This protein binds this small molecule.
Small molecule (SMILES): O[C@H]1[C@H](O)[C@@H](O)CNC[C@@H]1O

Binding-site contacts:
Ligand atom CAH contacts residue ASN234 of chain 1.A at 4.0 Å.
Ligand atom OAB contacts residue CYS342 of chain 1.A at 3.9 Å.
Ligand atom CAK contacts residue PHE246 of chain 1.A at 4.2 Å (hydrophobic).
Ligand atom CAH contacts residue PHE246 of chain 1.A at 3.9 Å (hydrophobic).
Ligand atom CAE contacts residue GLU340 of chain 1.A at 3.8 Å.
Ligand atom OAB contacts residue TRP381 of chain 1.A at 3.3 Å (h-bond).
Ligand atom OAD contacts residue PHE128 of chain 1.A at 3.1 Å.
Ligand atom CAE contacts residue GLU235 of chain 1.A at 3.1 Å.
Ligand atom CAI contacts residue CYS342 of chain 1.A at 4.0 Å (hydrophobic).
Ligand atom CAI contacts residue GLU340 of chain 1.A at 3.2 Å.
Ligand atom CAH contacts residue GLU235 of chain 1.A at 3.7 Å.
Ligand atom OAA contacts residue HIS311 of chain 1.A at 3.8 Å.
Ligand atom OAA contacts residue GLU340 of chain 1.A at 3.4 Å (salt-bridge).
Ligand atom NAG contacts residue GLU235 of chain 1.A at 3.2 Å (salt-bridge).
Ligand atom CAF contacts residue CYS342 of chain 1.A at 3.9 Å (hydrophobic).
Ligand atom CAJ contacts residue TRP179 of chain 1.A at 4.0 Å (hydrophobic).
Ligand atom CAH contacts residue TRP179 of chain 1.A at 4.2 Å (hydrophobic).
Ligand atom CAI contacts residue TRP381 of chain 1.A at 3.2 Å (hydrophobic).
Ligand atom OAC contacts residue ASP127 of chain 1.A at 2.7 Å (salt-bridge).
Ligand atom CAF contacts residue GLU340 of chain 1.A at 3.2 Å.
Ligand atom CAK contacts residue TRP381 of chain 1.A at 3.4 Å (hydrophobic).
Ligand atom OAC contacts residue PHE246 of chain 1.A at 3.5 Å.
Ligand atom CAJ contacts residue PHE246 of chain 1.A at 4.1 Å (hydrophobic).
Ligand atom CAK contacts residue GLU340 of chain 1.A at 4.0 Å.
Ligand atom NAG contacts residue GLU340 of chain 1.A at 2.8 Å (salt-bridge).
Ligand atom OAC contacts residue TRP381 of chain 1.A at 3.6 Å.
Ligand atom CAK contacts residue ASP127 of chain 1.A at 3.5 Å.
Ligand atom CAH contacts residue GLU340 of chain 1.A at 3.8 Å.
Ligand atom OAA contacts residue GLU235 of chain 1.A at 3.1 Å.
Ligand atom CAJ contacts residue TRP381 of chain 1.A at 3.7 Å (hydrophobic).
Ligand atom CAE contacts residue PHE246 of chain 1.A at 4.2 Å (hydrophobic).
Ligand atom OAD contacts residue ASP127 of chain 1.A at 2.6 Å (salt-bridge).
Ligand atom OAC contacts residue TRP179 of chain 1.A at 2.9 Å (h-bond).
Ligand atom CAF contacts residue TYR313 of chain 1.A at 3.9 Å (hydrophobic).
Ligand atom OAD contacts residue TRP381 of chain 1.A at 2.9 Å (h-bond).
Ligand atom CAJ contacts residue GLU340 of chain 1.A at 3.6 Å.
Ligand atom OAA contacts residue ASN234 of chain 1.A at 2.9 Å (h-bond).
Ligand atom OAA contacts residue TRP179 of chain 1.A at 4.0 Å.
Ligand atom OAB contacts residue VAL398 of chain 1.A at 3.8 Å.
Ligand atom CAJ contacts residue ASP127 of chain 1.A at 3.9 Å.

Sequence of chain 1.A:
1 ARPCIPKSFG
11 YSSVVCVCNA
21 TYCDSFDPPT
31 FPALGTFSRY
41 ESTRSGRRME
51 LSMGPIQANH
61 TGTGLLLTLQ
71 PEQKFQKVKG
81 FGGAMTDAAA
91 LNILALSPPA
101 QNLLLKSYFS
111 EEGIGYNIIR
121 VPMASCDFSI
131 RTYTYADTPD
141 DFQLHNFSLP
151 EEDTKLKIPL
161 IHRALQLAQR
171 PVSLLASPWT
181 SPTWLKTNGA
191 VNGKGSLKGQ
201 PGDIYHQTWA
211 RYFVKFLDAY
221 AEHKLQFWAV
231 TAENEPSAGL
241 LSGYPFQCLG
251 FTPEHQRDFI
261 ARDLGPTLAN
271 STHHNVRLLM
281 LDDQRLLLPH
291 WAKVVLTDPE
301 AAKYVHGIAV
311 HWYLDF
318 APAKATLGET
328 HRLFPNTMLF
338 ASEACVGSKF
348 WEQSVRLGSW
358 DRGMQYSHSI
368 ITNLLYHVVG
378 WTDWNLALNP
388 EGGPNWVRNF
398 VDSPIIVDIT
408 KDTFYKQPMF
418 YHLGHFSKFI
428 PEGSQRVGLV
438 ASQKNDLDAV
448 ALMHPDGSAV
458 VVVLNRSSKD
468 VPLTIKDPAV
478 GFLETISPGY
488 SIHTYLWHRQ